The small molecule below binds the protein below.
Small molecule (SMILES): C[C@H](N)C(=O)N[C@@H](C)C(=O)N[C@@H](CC(N)=O)C(=O)N[C@@H](CC(=O)O)C(=O)N[C@@H](CCC(=O)O)C(=O)N[C@@H](CC(N)=O)C(=O)N[C@@H](Cc1ccc(O)cc1)C(=O)N[C@@H](C)C(=O)O

Sequence of chain 1.C:
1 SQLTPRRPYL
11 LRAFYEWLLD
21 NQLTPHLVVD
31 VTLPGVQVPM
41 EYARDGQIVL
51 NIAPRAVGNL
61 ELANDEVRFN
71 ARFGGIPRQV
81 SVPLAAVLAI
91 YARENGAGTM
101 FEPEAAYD

Binding-site contacts:
Ligand atom C contacts residue ARG72 of chain 1.C at 3.3 Å.
Ligand atom N contacts residue VAL49 of chain 1.C at 3.0 Å (h-bond).
Ligand atom N contacts residue ARG55 of chain 1.C at 3.0 Å (salt-bridge).
Ligand atom OE1 contacts residue ASN51 of chain 1.C at 3.5 Å (h-bond).
Ligand atom OD1 contacts residue ASN51 of chain 1.C at 2.8 Å (h-bond).
Ligand atom OD1 contacts residue LEU50 of chain 1.C at 3.5 Å.
Ligand atom O contacts residue ARG72 of chain 1.C at 3.6 Å.
Ligand atom CG contacts residue ARG55 of chain 1.C at 3.4 Å.
Ligand atom OD2 contacts residue ARG72 of chain 1.C at 3.2 Å (salt-bridge).
Ligand atom CA contacts residue ARG55 of chain 1.C at 3.5 Å.
Ligand atom OD2 contacts residue GLY74 of chain 1.C at 3.4 Å (h-bond).
Ligand atom CD1 contacts residue ARG72 of chain 1.C at 3.2 Å.
Ligand atom CG contacts residue ARG72 of chain 1.C at 3.3 Å.
Ligand atom OE1 contacts residue ARG93 of chain 1.C at 3.0 Å (salt-bridge).
Ligand atom O contacts residue ARG55 of chain 1.C at 3.3 Å (salt-bridge).
Ligand atom O contacts residue ALA56 of chain 1.C at 3.0 Å.
Ligand atom OE2 contacts residue ASN51 of chain 1.C at 2.8 Å (h-bond).
Ligand atom CA contacts residue ARG72 of chain 1.C at 3.1 Å.
Ligand atom CD contacts residue ARG93 of chain 1.C at 3.4 Å.
Ligand atom OD1 contacts residue GLY74 of chain 1.C at 3.5 Å (h-bond).
Ligand atom CB contacts residue VAL49 of chain 1.C at 3.5 Å (hydrophobic).
Ligand atom O contacts residue TYR42 of chain 1.C at 3.0 Å.
Ligand atom N contacts residue ARG72 of chain 1.C at 2.6 Å (salt-bridge).
Ligand atom C contacts residue PHE73 of chain 1.C at 3.6 Å (hydrophobic).
Ligand atom O contacts residue ALA56 of chain 1.C at 3.5 Å.
Ligand atom ND2 contacts residue ASN51 of chain 1.C at 3.0 Å (h-bond).
Ligand atom ND2 contacts residue ARG55 of chain 1.C at 3.1 Å (salt-bridge).
Ligand atom OH contacts residue ASN70 of chain 1.C at 3.4 Å.
Ligand atom CB contacts residue ARG72 of chain 1.C at 3.4 Å.
Ligand atom OE2 contacts residue ARG93 of chain 1.C at 2.9 Å (salt-bridge).
Ligand atom CB contacts residue ASN51 of chain 1.C at 3.6 Å.
Ligand atom CD contacts residue ASN51 of chain 1.C at 3.4 Å.
Ligand atom OD2 contacts residue GLY75 of chain 1.C at 2.8 Å (h-bond).
Ligand atom CB contacts residue ARG72 of chain 1.C at 3.6 Å.
Ligand atom O contacts residue PHE73 of chain 1.C at 3.4 Å.
Ligand atom C contacts residue ALA56 of chain 1.C at 3.5 Å (hydrophobic).
Ligand atom OE1 contacts residue ARG55 of chain 1.C at 3.0 Å (salt-bridge).
Ligand atom CA contacts residue ARG72 of chain 1.C at 3.4 Å.
Ligand atom CB contacts residue ARG55 of chain 1.C at 3.5 Å.
Ligand atom OD1 contacts residue ARG55 of chain 1.C at 2.9 Å.